A small-molecule ligand and the protein it binds are described below.
Small molecule (SMILES): CC(=O)N[C@@H]1[C@@H](O)[C@H](O)[C@@H](CO)O[C@H]1O

Sequence of chain 12.B:
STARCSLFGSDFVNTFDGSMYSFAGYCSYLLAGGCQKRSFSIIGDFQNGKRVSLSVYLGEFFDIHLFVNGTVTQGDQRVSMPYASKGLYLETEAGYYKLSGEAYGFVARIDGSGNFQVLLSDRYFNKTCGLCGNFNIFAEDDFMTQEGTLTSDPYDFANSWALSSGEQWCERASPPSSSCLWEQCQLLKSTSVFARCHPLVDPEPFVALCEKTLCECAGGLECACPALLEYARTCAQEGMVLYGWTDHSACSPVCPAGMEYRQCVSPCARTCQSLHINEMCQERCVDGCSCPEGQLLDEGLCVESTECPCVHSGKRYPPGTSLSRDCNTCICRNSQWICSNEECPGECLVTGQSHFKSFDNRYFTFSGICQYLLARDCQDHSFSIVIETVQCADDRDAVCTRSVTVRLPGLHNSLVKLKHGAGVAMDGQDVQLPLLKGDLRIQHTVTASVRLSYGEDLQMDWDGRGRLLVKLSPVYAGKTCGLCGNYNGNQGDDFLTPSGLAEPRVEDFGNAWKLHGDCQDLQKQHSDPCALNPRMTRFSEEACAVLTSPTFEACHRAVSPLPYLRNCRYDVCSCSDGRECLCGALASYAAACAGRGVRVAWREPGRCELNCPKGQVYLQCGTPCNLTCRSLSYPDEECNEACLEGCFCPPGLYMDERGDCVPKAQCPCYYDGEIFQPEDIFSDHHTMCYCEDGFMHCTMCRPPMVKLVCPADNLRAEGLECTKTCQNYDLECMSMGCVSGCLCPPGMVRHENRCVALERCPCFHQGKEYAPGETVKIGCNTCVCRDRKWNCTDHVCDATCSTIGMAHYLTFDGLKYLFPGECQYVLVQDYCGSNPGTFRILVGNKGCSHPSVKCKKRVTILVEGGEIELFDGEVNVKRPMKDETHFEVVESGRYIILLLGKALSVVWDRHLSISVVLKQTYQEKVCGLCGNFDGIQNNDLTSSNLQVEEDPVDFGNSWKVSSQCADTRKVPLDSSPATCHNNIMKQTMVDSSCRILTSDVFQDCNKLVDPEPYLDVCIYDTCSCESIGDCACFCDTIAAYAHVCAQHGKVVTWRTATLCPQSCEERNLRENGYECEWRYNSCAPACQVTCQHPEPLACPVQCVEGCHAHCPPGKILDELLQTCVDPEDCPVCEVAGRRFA

Binding-site contacts:
Ligand atom C8 contacts residue LEU693 of chain 12.B at 4.3 Å (hydrophobic).
Ligand atom N2 contacts residue ASN666 of chain 12.B at 2.9 Å (h-bond).
Ligand atom C6 contacts residue THR663 of chain 12.B at 3.9 Å.
Ligand atom C2 contacts residue ASN666 of chain 12.B at 2.5 Å.
Ligand atom C8 contacts residue PRO691 of chain 12.B at 4.4 Å (hydrophobic).
Ligand atom C5 contacts residue THR663 of chain 12.B at 4.1 Å.
Ligand atom C8 contacts residue ASN666 of chain 12.B at 4.1 Å.
Ligand atom O7 contacts residue ASN666 of chain 12.B at 3.2 Å (h-bond).
Ligand atom C5 contacts residue ASN666 of chain 12.B at 3.7 Å.
Ligand atom O5 contacts residue THR663 of chain 12.B at 4.4 Å.
Ligand atom C3 contacts residue ASN666 of chain 12.B at 3.8 Å.
Ligand atom C4 contacts residue ASN666 of chain 12.B at 4.2 Å.
Ligand atom C7 contacts residue ASN666 of chain 12.B at 3.3 Å.
Ligand atom C1 contacts residue ASN666 of chain 12.B at 1.4 Å.
Ligand atom O5 contacts residue ASN666 of chain 12.B at 2.4 Å (h-bond).